Sequence of chain 1.B:
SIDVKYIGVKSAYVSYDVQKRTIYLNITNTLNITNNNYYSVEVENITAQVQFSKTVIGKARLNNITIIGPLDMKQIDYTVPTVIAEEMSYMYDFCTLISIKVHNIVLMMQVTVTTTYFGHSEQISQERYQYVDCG

The small molecule below binds the protein below.
Small molecule (SMILES): CC(=O)N[C@@H]1[C@@H](O)[C@H](O)[C@@H](CO)O[C@H]1O

Sequence of chain 1.J:
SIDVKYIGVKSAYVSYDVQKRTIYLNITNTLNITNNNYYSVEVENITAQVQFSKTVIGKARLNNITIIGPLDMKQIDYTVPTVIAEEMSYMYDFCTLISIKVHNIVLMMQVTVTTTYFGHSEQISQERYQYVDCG

Binding-site contacts:
Ligand atom C2 contacts residue ASN164 of chain 1.F at 2.5 Å.
Ligand atom O5 contacts residue ASN164 of chain 1.B at 4.4 Å.
Ligand atom C3 contacts residue ASN164 of chain 1.F at 3.8 Å.
Ligand atom C6 contacts residue NAG1 of chain 1.P at 4.3 Å.
Ligand atom C8 contacts residue THR166 of chain 1.J at 4.2 Å.
Ligand atom C7 contacts residue THR166 of chain 1.F at 4.2 Å.
Ligand atom C4 contacts residue NAG1 of chain 1.P at 4.3 Å.
Ligand atom C7 contacts residue NAG1 of chain 1.VA at 3.9 Å.
Ligand atom C1 contacts residue ASN164 of chain 1.F at 1.4 Å.
Ligand atom N2 contacts residue ASN164 of chain 1.F at 2.9 Å (h-bond).
Ligand atom O7 contacts residue THR166 of chain 1.F at 4.1 Å.
Ligand atom C1 contacts residue NAG1 of chain 1.VA at 4.3 Å.
Ligand atom C8 contacts residue NAG1 of chain 1.VA at 3.1 Å.
Ligand atom C3 contacts residue NAG1 of chain 1.VA at 4.3 Å.
Ligand atom O7 contacts residue NAG1 of chain 1.P at 3.1 Å.
Ligand atom C5 contacts residue ASN164 of chain 1.F at 3.7 Å.
Ligand atom C2 contacts residue NAG1 of chain 1.P at 4.3 Å.
Ligand atom C5 contacts residue NAG1 of chain 1.VA at 4.3 Å.
Ligand atom C1 contacts residue ASN164 of chain 1.J at 4.0 Å.
Ligand atom O5 contacts residue ASN164 of chain 1.F at 2.4 Å (h-bond).
Ligand atom O3 contacts residue NAG1 of chain 1.P at 4.2 Å.
Ligand atom C7 contacts residue NAG1 of chain 1.P at 4.1 Å.
Ligand atom C4 contacts residue ASN164 of chain 1.F at 4.3 Å.
Ligand atom N2 contacts residue NAG1 of chain 1.VA at 3.9 Å.
Ligand atom O5 contacts residue NAG1 of chain 1.P at 4.3 Å.
Ligand atom N2 contacts residue ASN164 of chain 1.J at 4.2 Å.
Ligand atom C7 contacts residue ASN164 of chain 1.F at 4.1 Å.
Ligand atom C8 contacts residue THR166 of chain 1.F at 3.6 Å.

Sequence of chain 1.F:
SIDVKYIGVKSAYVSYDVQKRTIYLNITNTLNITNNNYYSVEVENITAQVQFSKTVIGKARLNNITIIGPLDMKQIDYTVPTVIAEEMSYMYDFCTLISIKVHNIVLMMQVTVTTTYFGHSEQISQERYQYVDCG